Binding-site contacts:
Ligand atom C30 contacts residue GLN192 of chain 2.A at 3.6 Å.
Ligand atom C29 contacts residue THR190 of chain 2.A at 3.6 Å.
Ligand atom N4 contacts residue HIS164 of chain 2.A at 3.3 Å (h-bond).
Ligand atom O6 contacts residue GLN189 of chain 2.A at 3.4 Å.
Ligand atom O2 contacts residue CYS145 of chain 2.A at 3.0 Å (h-bond).
Ligand atom N contacts residue GLN189 of chain 2.A at 3.0 Å (h-bond).
Ligand atom N3 contacts residue GLU166 of chain 2.A at 2.8 Å (salt-bridge).
Ligand atom C contacts residue GLU166 of chain 2.A at 3.6 Å.
Ligand atom N2 contacts residue PHE140 of chain 2.A at 3.4 Å (h-bond).
Ligand atom C22 contacts residue MET165 of chain 2.A at 3.4 Å (hydrophobic).
Ligand atom C28 contacts residue THR190 of chain 2.A at 3.0 Å.
Ligand atom C9 contacts residue LEU141 of chain 2.A at 3.6 Å (hydrophobic).
Ligand atom O5 contacts residue GLU166 of chain 2.A at 3.6 Å.
Ligand atom C32 contacts residue HIS41 of chain 2.A at 3.5 Å.
Ligand atom O3 contacts residue GLU166 of chain 2.A at 3.5 Å.
Ligand atom C9 contacts residue ASN142 of chain 2.A at 3.4 Å.
Ligand atom N1 contacts residue HIS164 of chain 2.A at 2.8 Å (h-bond).
Ligand atom C21 contacts residue MET165 of chain 2.A at 3.5 Å (hydrophobic).
Ligand atom C13 contacts residue GLU166 of chain 2.A at 3.6 Å.
Ligand atom C32 contacts residue CYS145 of chain 2.A at 1.8 Å (hydrophobic).
Ligand atom C10 contacts residue GLU166 of chain 2.A at 3.5 Å.
Ligand atom O2 contacts residue GLY143 of chain 2.A at 3.0 Å (h-bond).
Ligand atom O3 contacts residue PHE140 of chain 2.A at 3.4 Å.
Ligand atom O3 contacts residue HIS163 of chain 2.A at 2.6 Å (h-bond).
Ligand atom C26 contacts residue THR190 of chain 2.A at 3.4 Å.
Ligand atom C6 contacts residue HIS163 of chain 2.A at 3.4 Å.
Ligand atom C5 contacts residue CYS145 of chain 2.A at 2.8 Å (hydrophobic).
Ligand atom O contacts residue GLU166 of chain 2.A at 2.8 Å (salt-bridge).
Ligand atom O contacts residue MET165 of chain 2.A at 3.2 Å.
Ligand atom C8 contacts residue ASN142 of chain 2.A at 3.3 Å.
Ligand atom C31 contacts residue GLN192 of chain 2.A at 3.2 Å.
Ligand atom C19 contacts residue GLU166 of chain 2.A at 3.4 Å.
Ligand atom C23 contacts residue ASP187 of chain 2.A at 3.6 Å.
Ligand atom C30 contacts residue PRO168 of chain 2.A at 3.4 Å (hydrophobic).
Ligand atom O3 contacts residue HIS172 of chain 2.A at 3.4 Å.
Ligand atom C contacts residue GLN189 of chain 2.A at 3.5 Å.
Ligand atom O2 contacts residue SER144 of chain 2.A at 3.3 Å (h-bond).
Ligand atom C30 contacts residue ALA191 of chain 2.A at 3.6 Å (hydrophobic).
Ligand atom N2 contacts residue GLU166 of chain 2.A at 3.3 Å (salt-bridge).
Ligand atom C27 contacts residue THR190 of chain 2.A at 2.9 Å.

Sequence of chain 1.A:
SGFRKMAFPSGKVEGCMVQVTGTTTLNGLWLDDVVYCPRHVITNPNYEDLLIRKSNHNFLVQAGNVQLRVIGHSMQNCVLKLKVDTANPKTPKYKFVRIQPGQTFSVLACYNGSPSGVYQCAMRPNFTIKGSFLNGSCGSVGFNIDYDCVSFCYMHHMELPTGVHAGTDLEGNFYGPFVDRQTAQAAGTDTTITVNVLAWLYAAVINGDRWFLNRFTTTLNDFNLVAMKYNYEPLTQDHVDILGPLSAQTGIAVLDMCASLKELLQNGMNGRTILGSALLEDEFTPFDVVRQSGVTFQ

The protein below binds the small molecule below.
Small molecule (SMILES): CC(=O)N(C[C@@H]1CCNC1=O)NC(=O)[C@H](CC1CCCCC1)NC(=O)[C@@H](NC(=O)OCc1ccccc1)[C@@H](C)OC(C)(C)C

Sequence of chain 2.A:
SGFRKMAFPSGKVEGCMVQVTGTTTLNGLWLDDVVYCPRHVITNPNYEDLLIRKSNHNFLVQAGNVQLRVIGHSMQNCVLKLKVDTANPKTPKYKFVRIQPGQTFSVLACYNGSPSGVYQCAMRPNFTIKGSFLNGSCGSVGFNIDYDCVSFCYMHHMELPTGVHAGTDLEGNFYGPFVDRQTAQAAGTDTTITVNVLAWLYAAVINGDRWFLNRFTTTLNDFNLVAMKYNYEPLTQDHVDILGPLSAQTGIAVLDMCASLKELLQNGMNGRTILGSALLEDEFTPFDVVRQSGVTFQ